Binding-site contacts:
Ligand atom O7 contacts residue THR146 of chain 59.E at 3.3 Å.
Ligand atom O6 contacts residue VAL45 of chain 59.E at 3.9 Å.
Ligand atom C8 contacts residue ILE109 of chain 59.E at 3.8 Å (hydrophobic).
Ligand atom O6 contacts residue ARG110 of chain 59.E at 2.9 Å (salt-bridge).
Ligand atom C7 contacts residue ASN44 of chain 59.E at 3.4 Å.
Ligand atom C2 contacts residue LEU108 of chain 59.E at 3.5 Å (hydrophobic).
Ligand atom N2 contacts residue ILE109 of chain 59.E at 4.5 Å.
Ligand atom C8 contacts residue THR146 of chain 59.E at 4.1 Å.
Ligand atom C7 contacts residue LEU108 of chain 59.E at 3.6 Å (hydrophobic).
Ligand atom O6 contacts residue GLU55 of chain 18.E at 3.7 Å.
Ligand atom C1 contacts residue ASN44 of chain 59.E at 1.4 Å.
Ligand atom C3 contacts residue ASN44 of chain 59.E at 3.8 Å.
Ligand atom O7 contacts residue ASN44 of chain 59.E at 3.7 Å.
Ligand atom C1 contacts residue LEU108 of chain 59.E at 3.9 Å (hydrophobic).
Ligand atom C4 contacts residue ASN44 of chain 59.E at 4.3 Å.
Ligand atom C7 contacts residue THR146 of chain 59.E at 4.2 Å.
Ligand atom O7 contacts residue LEU108 of chain 59.E at 3.7 Å.
Ligand atom N2 contacts residue LEU108 of chain 59.E at 2.7 Å (h-bond).
Ligand atom C3 contacts residue LEU108 of chain 59.E at 3.5 Å (hydrophobic).
Ligand atom C8 contacts residue LEU108 of chain 59.E at 3.7 Å (hydrophobic).
Ligand atom C6 contacts residue GLU55 of chain 18.E at 3.5 Å.
Ligand atom N2 contacts residue ASN44 of chain 59.E at 2.9 Å (h-bond).
Ligand atom O3 contacts residue LEU108 of chain 59.E at 4.0 Å.
Ligand atom C8 contacts residue ASN44 of chain 59.E at 4.5 Å.
Ligand atom C2 contacts residue ASN44 of chain 59.E at 2.5 Å.
Ligand atom C5 contacts residue ARG110 of chain 59.E at 4.4 Å.
Ligand atom O5 contacts residue ASN44 of chain 59.E at 2.4 Å (h-bond).
Ligand atom C5 contacts residue ASN44 of chain 59.E at 3.7 Å.
Ligand atom C8 contacts residue VAL62 of chain 59.E at 3.8 Å (hydrophobic).
Ligand atom C6 contacts residue ARG110 of chain 59.E at 3.5 Å.

Sequence of chain 59.E:
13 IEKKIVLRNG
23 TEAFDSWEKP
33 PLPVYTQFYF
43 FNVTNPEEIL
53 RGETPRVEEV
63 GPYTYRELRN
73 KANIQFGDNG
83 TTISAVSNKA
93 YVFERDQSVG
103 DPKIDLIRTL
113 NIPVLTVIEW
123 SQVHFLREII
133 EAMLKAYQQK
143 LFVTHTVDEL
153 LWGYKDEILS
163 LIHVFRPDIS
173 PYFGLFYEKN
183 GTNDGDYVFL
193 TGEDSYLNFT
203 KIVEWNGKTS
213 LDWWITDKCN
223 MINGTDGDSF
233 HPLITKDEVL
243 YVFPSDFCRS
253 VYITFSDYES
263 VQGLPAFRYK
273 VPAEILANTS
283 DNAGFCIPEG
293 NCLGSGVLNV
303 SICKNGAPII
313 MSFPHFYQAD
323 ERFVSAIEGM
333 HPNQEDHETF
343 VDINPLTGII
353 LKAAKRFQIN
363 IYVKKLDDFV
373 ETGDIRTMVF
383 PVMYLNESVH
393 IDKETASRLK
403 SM

Sequence of chain 18.E:
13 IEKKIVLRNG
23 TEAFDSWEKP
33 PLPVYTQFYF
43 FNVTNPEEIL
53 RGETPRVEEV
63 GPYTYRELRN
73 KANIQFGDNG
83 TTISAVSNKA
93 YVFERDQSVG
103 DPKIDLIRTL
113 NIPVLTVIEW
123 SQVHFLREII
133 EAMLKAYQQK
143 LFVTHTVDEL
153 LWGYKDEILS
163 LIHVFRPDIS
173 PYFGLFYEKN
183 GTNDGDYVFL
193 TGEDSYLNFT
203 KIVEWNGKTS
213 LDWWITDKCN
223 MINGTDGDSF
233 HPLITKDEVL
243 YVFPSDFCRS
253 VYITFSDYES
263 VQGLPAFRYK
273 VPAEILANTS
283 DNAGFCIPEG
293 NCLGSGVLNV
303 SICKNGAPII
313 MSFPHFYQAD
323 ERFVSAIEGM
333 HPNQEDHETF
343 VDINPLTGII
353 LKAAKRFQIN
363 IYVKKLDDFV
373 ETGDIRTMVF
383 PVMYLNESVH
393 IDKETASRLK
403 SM

The protein below binds the small molecule below.
Small molecule (SMILES): CC(=O)N[C@H]1[C@H](O[C@H]2[C@H](O)[C@@H](NC(C)=O)CO[C@@H]2CO)O[C@H](CO)[C@@H](O[C@@H]2O[C@H](CO)[C@@H](O)[C@H](O[C@H]3O[C@H](CO)[C@@H](O)[C@H](O)[C@@H]3O)[C@@H]2O)[C@@H]1O